This small molecule binds to this protein.
Small molecule (SMILES): NCCCC(=O)O

Sequence of chain 1.C:
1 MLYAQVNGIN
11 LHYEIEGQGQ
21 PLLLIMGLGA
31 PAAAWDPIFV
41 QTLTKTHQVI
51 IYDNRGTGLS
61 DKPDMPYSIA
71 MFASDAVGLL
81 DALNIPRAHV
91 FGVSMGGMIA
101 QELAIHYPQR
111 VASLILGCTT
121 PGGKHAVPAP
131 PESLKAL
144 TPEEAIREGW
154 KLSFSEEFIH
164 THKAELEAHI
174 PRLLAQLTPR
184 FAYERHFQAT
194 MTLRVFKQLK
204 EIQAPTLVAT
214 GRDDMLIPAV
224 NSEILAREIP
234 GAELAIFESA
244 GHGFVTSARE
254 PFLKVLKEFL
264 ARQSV

Binding-site contacts:
Ligand atom CB contacts residue MET98 of chain 1.C at 4.5 Å (hydrophobic).
Ligand atom CG contacts residue SER94 of chain 1.C at 3.6 Å.
Ligand atom O contacts residue LEU219 of chain 1.C at 4.3 Å.
Ligand atom O contacts residue SER94 of chain 1.C at 3.1 Å (h-bond).
Ligand atom CB contacts residue THR193 of chain 1.C at 4.3 Å.
Ligand atom CB contacts residue ILE220 of chain 1.C at 4.3 Å (hydrophobic).
Ligand atom CD contacts residue THR193 of chain 1.C at 4.5 Å.
Ligand atom CG contacts residue LEU219 of chain 1.C at 4.4 Å (hydrophobic).
Ligand atom CB contacts residue MET95 of chain 1.C at 4.2 Å (hydrophobic).
Ligand atom O contacts residue HIS245 of chain 1.C at 3.8 Å.
Ligand atom CD contacts residue ILE220 of chain 1.C at 4.2 Å (hydrophobic).
Ligand atom CG contacts residue LEU28 of chain 1.C at 3.9 Å (hydrophobic).
Ligand atom CB contacts residue LEU28 of chain 1.C at 4.2 Å (hydrophobic).
Ligand atom C contacts residue HIS245 of chain 1.C at 4.5 Å.
Ligand atom CD contacts residue MET98 of chain 1.C at 4.4 Å (hydrophobic).
Ligand atom OXT contacts residue GLY27 of chain 1.C at 3.8 Å.
Ligand atom O contacts residue LEU28 of chain 1.C at 4.0 Å.
Ligand atom C contacts residue SER94 of chain 1.C at 3.0 Å.
Ligand atom OXT contacts residue SER94 of chain 1.C at 3.2 Å (h-bond).
Ligand atom C contacts residue LEU28 of chain 1.C at 3.5 Å (hydrophobic).
Ligand atom OXT contacts residue LEU28 of chain 1.C at 2.8 Å (h-bond).
Ligand atom OXT contacts residue MET95 of chain 1.C at 3.2 Å (h-bond).
Ligand atom CB contacts residue SER94 of chain 1.C at 3.8 Å.
Ligand atom C contacts residue MET95 of chain 1.C at 4.2 Å (hydrophobic).